Binding-site contacts:
Ligand atom NAO contacts residue TYR194 of chain 1.B at 2.8 Å (h-bond).
Ligand atom C6 contacts residue PHE117 of chain 1.B at 3.8 Å (hydrophobic).
Ligand atom C2 contacts residue NAP1 of chain 1.G at 3.3 Å.
Ligand atom C4 contacts residue PHE117 of chain 1.B at 3.5 Å (hydrophobic).
Ligand atom C5 contacts residue NAP1 of chain 1.G at 3.8 Å.
Ligand atom CAX contacts residue NAP1 of chain 1.G at 3.6 Å.
Ligand atom N3 contacts residue TYR194 of chain 1.B at 3.4 Å (h-bond).
Ligand atom NAB contacts residue NAP1 of chain 1.G at 3.1 Å (h-bond).
Ligand atom CAW contacts residue NAP1 of chain 1.G at 3.3 Å.
Ligand atom N1 contacts residue NAP1 of chain 1.G at 2.6 Å (h-bond).
Ligand atom CAG contacts residue LEU229 of chain 1.B at 3.8 Å (hydrophobic).
Ligand atom CAJ contacts residue NAP1 of chain 1.G at 3.7 Å.
Ligand atom NAB contacts residue PHE117 of chain 1.B at 3.7 Å.
Ligand atom N1 contacts residue PHE117 of chain 1.B at 3.8 Å.
Ligand atom CAX contacts residue PHE117 of chain 1.B at 3.8 Å (hydrophobic).
Ligand atom CAL contacts residue PHE117 of chain 1.B at 3.8 Å (hydrophobic).
Ligand atom CAK contacts residue NAP1 of chain 1.G at 3.2 Å.
Ligand atom CAE contacts residue CYS188 of chain 1.B at 3.7 Å (hydrophobic).
Ligand atom C4 contacts residue TYR194 of chain 1.B at 3.5 Å (hydrophobic).
Ligand atom OAP contacts residue LEU229 of chain 1.B at 3.3 Å.
Ligand atom CAA contacts residue LEU229 of chain 1.B at 3.6 Å (hydrophobic).
Ligand atom C6 contacts residue NAP1 of chain 1.G at 3.6 Å.
Ligand atom CAG contacts residue VAL226 of chain 1.B at 3.8 Å (hydrophobic).
Ligand atom NAO contacts residue PHE117 of chain 1.B at 3.5 Å.
Ligand atom CAA contacts residue MET233 of chain 1.B at 3.8 Å (hydrophobic).
Ligand atom C2 contacts residue PHE117 of chain 1.B at 3.5 Å (hydrophobic).
Ligand atom CAU contacts residue NAP1 of chain 1.G at 3.5 Å.
Ligand atom CAW contacts residue PHE117 of chain 1.B at 3.8 Å (hydrophobic).
Ligand atom CAV contacts residue NAP1 of chain 1.G at 3.7 Å.
Ligand atom FAD contacts residue MET183 of chain 1.B at 3.2 Å.
Ligand atom NAC contacts residue NAP1 of chain 1.G at 3.6 Å (h-bond).
Ligand atom NAB contacts residue SER115 of chain 1.B at 2.7 Å (h-bond).
Ligand atom C5 contacts residue PHE117 of chain 1.B at 3.8 Å (hydrophobic).
Ligand atom NAO contacts residue NAP1 of chain 1.G at 3.4 Å.
Ligand atom C2 contacts residue SER115 of chain 1.B at 3.8 Å.
Ligand atom N3 contacts residue NAP1 of chain 1.G at 3.0 Å (h-bond).
Ligand atom OAP contacts residue MET233 of chain 1.B at 3.7 Å.
Ligand atom C4 contacts residue NAP1 of chain 1.G at 3.7 Å.
Ligand atom N3 contacts residue PHE117 of chain 1.B at 3.6 Å.
Ligand atom CAA contacts residue TRP241 of chain 1.B at 3.5 Å (hydrophobic).

Sequence of chain 1.B:
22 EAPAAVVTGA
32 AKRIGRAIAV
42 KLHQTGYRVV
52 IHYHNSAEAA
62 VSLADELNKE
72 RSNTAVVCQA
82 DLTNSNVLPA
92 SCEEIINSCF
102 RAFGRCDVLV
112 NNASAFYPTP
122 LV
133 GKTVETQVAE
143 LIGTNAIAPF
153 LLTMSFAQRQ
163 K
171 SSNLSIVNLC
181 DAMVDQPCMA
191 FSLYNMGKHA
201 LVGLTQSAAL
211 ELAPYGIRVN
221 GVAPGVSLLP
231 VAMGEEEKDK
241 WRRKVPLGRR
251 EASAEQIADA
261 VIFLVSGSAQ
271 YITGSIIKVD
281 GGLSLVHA

The small molecule below binds the protein below.
Small molecule (SMILES): COc1ccc(-c2c(-c3ccc(F)cc3)[nH]c3nc(N)nc(N)c23)cc1